Sequence of chain 1.A:
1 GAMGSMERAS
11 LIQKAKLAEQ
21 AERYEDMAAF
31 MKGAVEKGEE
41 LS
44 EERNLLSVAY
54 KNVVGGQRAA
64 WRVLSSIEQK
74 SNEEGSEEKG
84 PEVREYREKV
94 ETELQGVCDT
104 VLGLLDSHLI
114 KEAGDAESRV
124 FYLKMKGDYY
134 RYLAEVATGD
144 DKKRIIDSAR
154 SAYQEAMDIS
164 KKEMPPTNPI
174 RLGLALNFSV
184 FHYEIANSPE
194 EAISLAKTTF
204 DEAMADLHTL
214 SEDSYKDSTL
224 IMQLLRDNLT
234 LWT

This small molecule binds to this protein.
Small molecule (SMILES): CC(C)C[C@H](NC(=O)[C@H](COP(=O)(O)O)NC(=O)[C@H](CCCC[NH3+])NC(=O)[C@H](CCCNC(N)=[NH2+])NC(=O)[C@H](Cc1c[nH]c2ccccc12)NC(=O)[C@H](CCC(N)=O)NC(=O)[C@@H](N)Cc1c[nH]c2ccccc12)C(=O)O

Binding-site contacts:
Ligand atom CZ contacts residue GLU187 of chain 1.A at 3.6 Å.
Ligand atom NH2 contacts residue ARG134 of chain 1.A at 3.7 Å.
Ligand atom CB contacts residue ASN231 of chain 1.A at 3.6 Å.
Ligand atom CA contacts residue LEU179 of chain 1.A at 3.8 Å (hydrophobic).
Ligand atom CH2 contacts residue ARG65 of chain 1.A at 3.7 Å.
Ligand atom O contacts residue LEU234 of chain 1.A at 3.1 Å.
Ligand atom CD1 contacts residue ILE224 of chain 1.A at 3.8 Å (hydrophobic).
Ligand atom NZ contacts residue ASP230 of chain 1.A at 2.8 Å (salt-bridge).
Ligand atom CG contacts residue LEU227 of chain 1.A at 3.6 Å (hydrophobic).
Ligand atom CZ2 contacts residue ARG65 of chain 1.A at 3.7 Å.
Ligand atom CA contacts residue ASN231 of chain 1.A at 3.5 Å.
Ligand atom O3P contacts residue TYR135 of chain 1.A at 2.6 Å (h-bond).
Ligand atom NH2 contacts residue GLU187 of chain 1.A at 3.1 Å (salt-bridge).
Ligand atom NH2 contacts residue VAL183 of chain 1.A at 3.7 Å.
Ligand atom CB contacts residue ASN231 of chain 1.A at 3.6 Å.
Ligand atom NH2 contacts residue ARG61 of chain 1.A at 3.7 Å.
Ligand atom CB contacts residue ASN180 of chain 1.A at 3.4 Å.
Ligand atom O3P contacts residue ARG134 of chain 1.A at 2.8 Å (salt-bridge).
Ligand atom NE contacts residue GLU187 of chain 1.A at 2.6 Å (salt-bridge).
Ligand atom C contacts residue ASN231 of chain 1.A at 3.6 Å.
Ligand atom O1P contacts residue ARG61 of chain 1.A at 2.8 Å (salt-bridge).
Ligand atom O contacts residue VAL183 of chain 1.A at 3.4 Å.
Ligand atom N contacts residue ASN180 of chain 1.A at 2.9 Å (h-bond).
Ligand atom N contacts residue ASN231 of chain 1.A at 2.8 Å (h-bond).
Ligand atom P contacts residue ARG134 of chain 1.A at 3.8 Å.
Ligand atom CA contacts residue ASN180 of chain 1.A at 3.4 Å.
Ligand atom P contacts residue ARG61 of chain 1.A at 3.7 Å.
Ligand atom O contacts residue ASN231 of chain 1.A at 3.0 Å (h-bond).
Ligand atom C contacts residue ASN180 of chain 1.A at 3.6 Å.
Ligand atom CG contacts residue ASN231 of chain 1.A at 3.7 Å.
Ligand atom CD1 contacts residue LEU227 of chain 1.A at 3.7 Å (hydrophobic).
Ligand atom P contacts residue TYR135 of chain 1.A at 3.8 Å.
Ligand atom O contacts residue LEU179 of chain 1.A at 3.5 Å.
Ligand atom O2P contacts residue ARG134 of chain 1.A at 2.8 Å (salt-bridge).
Ligand atom O contacts residue ASN180 of chain 1.A at 2.8 Å (h-bond).
Ligand atom CA contacts residue ASN231 of chain 1.A at 3.7 Å.
Ligand atom O2P contacts residue ARG61 of chain 1.A at 3.0 Å (salt-bridge).
Ligand atom O contacts residue LYS127 of chain 1.A at 2.9 Å (salt-bridge).
Ligand atom CD contacts residue GLU187 of chain 1.A at 3.2 Å.
Ligand atom OXT contacts residue LYS54 of chain 1.A at 3.4 Å.